Sequence of chain 3.A:
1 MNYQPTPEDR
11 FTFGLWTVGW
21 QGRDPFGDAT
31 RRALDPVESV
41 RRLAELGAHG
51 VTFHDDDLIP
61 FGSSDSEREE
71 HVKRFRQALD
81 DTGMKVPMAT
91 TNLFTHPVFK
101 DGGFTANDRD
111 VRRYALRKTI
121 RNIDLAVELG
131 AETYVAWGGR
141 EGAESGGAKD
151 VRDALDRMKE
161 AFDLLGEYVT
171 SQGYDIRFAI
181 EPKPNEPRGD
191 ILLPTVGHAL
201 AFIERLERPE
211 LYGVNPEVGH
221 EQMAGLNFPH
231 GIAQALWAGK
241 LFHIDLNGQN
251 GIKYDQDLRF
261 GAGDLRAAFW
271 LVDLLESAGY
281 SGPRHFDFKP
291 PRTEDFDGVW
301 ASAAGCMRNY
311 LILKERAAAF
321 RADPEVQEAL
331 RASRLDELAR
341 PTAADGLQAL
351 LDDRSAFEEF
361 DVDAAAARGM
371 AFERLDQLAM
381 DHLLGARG

This protein binds this small molecule.
Small molecule (SMILES): OC[C@@H](O)[C@@H](O)[C@H](O)[C@@H](O)CO

Sequence of chain 1.A:
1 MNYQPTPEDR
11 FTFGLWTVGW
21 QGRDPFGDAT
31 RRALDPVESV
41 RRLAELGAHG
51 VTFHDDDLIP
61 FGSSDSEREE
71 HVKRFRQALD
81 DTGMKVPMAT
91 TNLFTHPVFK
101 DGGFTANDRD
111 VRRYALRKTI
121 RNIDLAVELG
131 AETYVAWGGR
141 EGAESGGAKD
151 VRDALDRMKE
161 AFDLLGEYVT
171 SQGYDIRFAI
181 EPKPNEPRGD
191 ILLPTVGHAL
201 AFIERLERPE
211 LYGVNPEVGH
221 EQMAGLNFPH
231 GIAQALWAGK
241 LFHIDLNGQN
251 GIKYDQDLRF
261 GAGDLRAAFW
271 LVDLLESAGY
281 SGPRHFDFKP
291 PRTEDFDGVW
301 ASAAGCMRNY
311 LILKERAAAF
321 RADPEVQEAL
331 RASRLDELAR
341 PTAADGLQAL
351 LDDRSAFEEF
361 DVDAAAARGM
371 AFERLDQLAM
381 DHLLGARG

Binding-site contacts:
Ligand atom O4 contacts residue ASP287 of chain 3.A at 2.6 Å (salt-bridge).
Ligand atom O5 contacts residue HIS54 of chain 3.A at 1.7 Å.
Ligand atom O4 contacts residue GLU181 of chain 3.A at 2.6 Å (salt-bridge).
Ligand atom DO1 contacts residue NI1 of chain 3.C at 2.9 Å.
Ligand atom DO4 contacts residue NI1 of chain 3.D at 2.4 Å.
Ligand atom D12 contacts residue TRP137 of chain 3.A at 2.8 Å.
Ligand atom O4 contacts residue ASP245 of chain 3.A at 3.0 Å (salt-bridge).
Ligand atom DO2 contacts residue GLU217 of chain 3.A at 2.6 Å.
Ligand atom DO3 contacts residue NI1 of chain 3.D at 2.9 Å.
Ligand atom D2 contacts residue TRP137 of chain 3.A at 3.0 Å.
Ligand atom DO1 contacts residue LYS183 of chain 3.A at 2.2 Å.
Ligand atom D4 contacts residue GLU181 of chain 3.A at 2.8 Å.
Ligand atom DO1 contacts residue ASP255 of chain 3.A at 2.5 Å.
Ligand atom DO2 contacts residue GLU181 of chain 3.A at 2.1 Å.
Ligand atom D11 contacts residue NI1 of chain 3.B at 3.0 Å.
Ligand atom DO4 contacts residue GLU181 of chain 3.A at 1.9 Å.
Ligand atom DO2 contacts residue HIS220 of chain 3.A at 2.4 Å.
Ligand atom DO1 contacts residue NI1 of chain 3.B at 2.4 Å.
Ligand atom D3 contacts residue TRP137 of chain 3.A at 2.9 Å.
Ligand atom D61 contacts residue THR90 of chain 3.A at 2.8 Å.
Ligand atom O1 contacts residue LYS183 of chain 3.A at 2.0 Å.
Ligand atom DO2 contacts residue NI1 of chain 3.D at 2.1 Å.
Ligand atom C1 contacts residue NI1 of chain 3.B at 3.0 Å.
Ligand atom O2 contacts residue ASP287 of chain 3.A at 3.0 Å (salt-bridge).
Ligand atom DO5 contacts residue HIS54 of chain 3.A at 2.2 Å.
Ligand atom D62 contacts residue GLU181 of chain 3.A at 2.5 Å.
Ligand atom D5 contacts residue HIS54 of chain 3.A at 2.8 Å.
Ligand atom O1 contacts residue NI1 of chain 3.B at 2.4 Å (h-bond).
Ligand atom DO4 contacts residue ASP245 of chain 3.A at 2.8 Å.
Ligand atom O4 contacts residue NI1 of chain 3.D at 2.0 Å (h-bond).
Ligand atom DO2 contacts residue NI1 of chain 3.B at 2.3 Å.
Ligand atom O2 contacts residue GLU181 of chain 3.A at 2.8 Å (salt-bridge).
Ligand atom O2 contacts residue GLU217 of chain 3.A at 2.9 Å (salt-bridge).
Ligand atom O3 contacts residue ASP287 of chain 3.A at 2.8 Å (salt-bridge).
Ligand atom D4 contacts residue TRP137 of chain 3.A at 3.0 Å.
Ligand atom O2 contacts residue NI1 of chain 3.D at 2.2 Å (h-bond).
Ligand atom DO3 contacts residue ASP287 of chain 3.A at 1.8 Å.
Ligand atom DO3 contacts residue TRP16 of chain 3.A at 2.8 Å.
Ligand atom O2 contacts residue NI1 of chain 3.B at 2.2 Å (h-bond).
Ligand atom C5 contacts residue HIS54 of chain 3.A at 2.8 Å.